The protein below binds the small molecule below.
Small molecule (SMILES): c1ccc(-c2ccc([C@H](c3ccccc3)n3ccnc3)cc2)cc1

Sequence of chain 2.A:
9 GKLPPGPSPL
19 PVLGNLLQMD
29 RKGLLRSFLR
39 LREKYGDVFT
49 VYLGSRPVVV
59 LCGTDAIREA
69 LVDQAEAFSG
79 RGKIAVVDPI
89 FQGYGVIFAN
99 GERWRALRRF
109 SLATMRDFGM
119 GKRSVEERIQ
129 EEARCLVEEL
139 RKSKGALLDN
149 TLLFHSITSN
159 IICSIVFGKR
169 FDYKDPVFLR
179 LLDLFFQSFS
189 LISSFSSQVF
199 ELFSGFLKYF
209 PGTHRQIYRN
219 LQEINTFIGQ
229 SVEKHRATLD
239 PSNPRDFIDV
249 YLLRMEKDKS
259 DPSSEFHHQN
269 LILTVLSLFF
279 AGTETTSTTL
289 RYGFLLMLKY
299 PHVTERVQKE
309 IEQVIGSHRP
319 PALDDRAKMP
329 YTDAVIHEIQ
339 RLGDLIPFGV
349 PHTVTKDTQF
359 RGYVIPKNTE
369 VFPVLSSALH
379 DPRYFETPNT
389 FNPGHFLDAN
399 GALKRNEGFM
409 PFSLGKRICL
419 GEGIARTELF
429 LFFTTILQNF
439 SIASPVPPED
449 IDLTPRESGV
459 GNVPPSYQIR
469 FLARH

Sequence of chain 1.A:
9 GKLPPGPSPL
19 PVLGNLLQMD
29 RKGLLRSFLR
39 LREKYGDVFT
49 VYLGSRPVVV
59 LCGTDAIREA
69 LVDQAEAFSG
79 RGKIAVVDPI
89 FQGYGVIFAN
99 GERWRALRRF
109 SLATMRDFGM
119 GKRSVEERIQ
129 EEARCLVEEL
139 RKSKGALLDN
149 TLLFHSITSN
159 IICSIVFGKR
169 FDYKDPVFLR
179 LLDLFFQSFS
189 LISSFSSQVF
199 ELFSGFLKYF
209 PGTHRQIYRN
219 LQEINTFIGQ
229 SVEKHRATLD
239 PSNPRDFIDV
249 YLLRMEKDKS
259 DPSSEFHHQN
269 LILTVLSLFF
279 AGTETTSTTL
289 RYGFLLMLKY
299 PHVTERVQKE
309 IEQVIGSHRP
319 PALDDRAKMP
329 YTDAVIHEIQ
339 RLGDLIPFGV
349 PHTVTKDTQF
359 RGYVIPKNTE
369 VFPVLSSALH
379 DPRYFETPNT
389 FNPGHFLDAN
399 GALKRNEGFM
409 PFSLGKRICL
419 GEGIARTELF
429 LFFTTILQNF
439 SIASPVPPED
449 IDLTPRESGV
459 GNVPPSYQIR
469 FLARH

Binding-site contacts:
Ligand atom CCE contacts residue SER275 of chain 2.A at 3.6 Å.
Ligand atom NAB contacts residue PRO87 of chain 1.A at 3.9 Å.
Ligand atom CCE contacts residue LEU271 of chain 2.A at 3.6 Å (hydrophobic).
Ligand atom CBB contacts residue PRO87 of chain 1.A at 3.9 Å (hydrophobic).
Ligand atom CAE contacts residue PRO87 of chain 1.A at 3.6 Å (hydrophobic).
Ligand atom CDD contacts residue PHE278 of chain 2.A at 3.4 Å (hydrophobic).
Ligand atom CBB contacts residue LEU219 of chain 2.A at 3.8 Å (hydrophobic).
Ligand atom CAC contacts residue ASN268 of chain 2.A at 3.8 Å.
Ligand atom CAE contacts residue ILE88 of chain 1.A at 3.9 Å (hydrophobic).
Ligand atom CCF contacts residue SER275 of chain 2.A at 3.0 Å.
Ligand atom NAD contacts residue LEU271 of chain 2.A at 3.4 Å.
Ligand atom CCF contacts residue LEU271 of chain 2.A at 3.5 Å (hydrophobic).
Ligand atom CBF contacts residue SER275 of chain 2.A at 3.3 Å.
Ligand atom CAC contacts residue PRO87 of chain 1.A at 3.9 Å (hydrophobic).
Ligand atom CDC contacts residue PHE278 of chain 2.A at 3.4 Å (hydrophobic).
Ligand atom CAF contacts residue SER275 of chain 2.A at 3.3 Å.
Ligand atom CAC contacts residue LEU271 of chain 2.A at 3.6 Å (hydrophobic).
Ligand atom CDE contacts residue LEU274 of chain 2.A at 3.5 Å (hydrophobic).
Ligand atom NAD contacts residue ASN268 of chain 2.A at 2.9 Å (h-bond).
Ligand atom CCA contacts residue SER275 of chain 2.A at 3.9 Å.
Ligand atom CCC contacts residue ILE226 of chain 2.A at 4.0 Å (hydrophobic).
Ligand atom CBE contacts residue PHE183 of chain 2.A at 3.6 Å (hydrophobic).
Ligand atom CBE contacts residue PHE193 of chain 1.A at 3.7 Å (hydrophobic).
Ligand atom CBD contacts residue PHE193 of chain 1.A at 3.8 Å (hydrophobic).
Ligand atom CDC contacts residue LEU179 of chain 2.A at 3.7 Å (hydrophobic).
Ligand atom CAE contacts residue ASN268 of chain 2.A at 3.9 Å.
Ligand atom NAD contacts residue PRO87 of chain 1.A at 3.7 Å.
Ligand atom CAE contacts residue THR272 of chain 2.A at 3.4 Å.
Ligand atom CBF contacts residue PHE183 of chain 2.A at 3.7 Å (hydrophobic).
Ligand atom CCC contacts residue ILE222 of chain 2.A at 3.9 Å (hydrophobic).
Ligand atom CAE contacts residue LEU271 of chain 2.A at 3.8 Å (hydrophobic).
Ligand atom CDC contacts residue PHE165 of chain 2.A at 4.0 Å (hydrophobic).
Ligand atom CDB contacts residue LEU179 of chain 2.A at 3.4 Å (hydrophobic).
Ligand atom CDD contacts residue PHE165 of chain 2.A at 3.6 Å (hydrophobic).
Ligand atom CBD contacts residue LEU182 of chain 2.A at 3.9 Å (hydrophobic).
Ligand atom CDB contacts residue PHE278 of chain 2.A at 3.7 Å (hydrophobic).
Ligand atom CCB contacts residue LEU182 of chain 2.A at 3.9 Å (hydrophobic).
Ligand atom CDF contacts residue LEU274 of chain 2.A at 3.7 Å (hydrophobic).
Ligand atom CBC contacts residue LEU182 of chain 2.A at 3.9 Å (hydrophobic).
Ligand atom CDE contacts residue PHE278 of chain 2.A at 3.7 Å (hydrophobic).